Sequence of chain 1.B:
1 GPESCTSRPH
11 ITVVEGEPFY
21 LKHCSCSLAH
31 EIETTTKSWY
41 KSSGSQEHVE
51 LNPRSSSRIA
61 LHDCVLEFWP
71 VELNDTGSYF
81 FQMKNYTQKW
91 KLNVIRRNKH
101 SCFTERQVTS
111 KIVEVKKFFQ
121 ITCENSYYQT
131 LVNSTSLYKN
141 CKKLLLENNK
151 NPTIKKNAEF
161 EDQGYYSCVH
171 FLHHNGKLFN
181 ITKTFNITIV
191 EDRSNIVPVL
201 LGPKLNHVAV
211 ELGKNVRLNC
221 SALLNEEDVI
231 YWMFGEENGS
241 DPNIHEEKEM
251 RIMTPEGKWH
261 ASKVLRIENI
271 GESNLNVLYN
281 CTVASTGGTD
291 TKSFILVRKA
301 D

The small molecule below binds the protein below.
Small molecule (SMILES): CC(=O)N[C@H]1[C@H](O[C@H]2[C@H](O)[C@@H](NC(C)=O)CO[C@@H]2CO[C@@H]2O[C@@H](C)[C@@H](O)[C@@H](O)[C@@H]2O)O[C@H](CO)[C@@H](O)[C@@H]1O

Binding-site contacts:
Ligand atom O4 contacts residue GLY176 of chain 1.B at 3.3 Å (h-bond).
Ligand atom O7 contacts residue VAL132 of chain 1.B at 4.3 Å.
Ligand atom O6 contacts residue HIS173 of chain 1.B at 3.7 Å.
Ligand atom C1 contacts residue ASN133 of chain 1.B at 1.4 Å.
Ligand atom O7 contacts residue ASN133 of chain 1.B at 3.0 Å (h-bond).
Ligand atom C6 contacts residue LEU178 of chain 1.B at 4.4 Å (hydrophobic).
Ligand atom C4 contacts residue HIS173 of chain 1.B at 4.0 Å.
Ligand atom O5 contacts residue HIS173 of chain 1.B at 4.3 Å.
Ligand atom C3 contacts residue HIS173 of chain 1.B at 4.2 Å.
Ligand atom C6 contacts residue HIS173 of chain 1.B at 3.5 Å.
Ligand atom O5 contacts residue HIS173 of chain 1.B at 2.9 Å (h-bond).
Ligand atom N2 contacts residue ASN133 of chain 1.B at 3.0 Å (h-bond).
Ligand atom C5 contacts residue HIS173 of chain 1.B at 3.5 Å.
Ligand atom C2 contacts residue ASN133 of chain 1.B at 2.4 Å.
Ligand atom C4 contacts residue ASN133 of chain 1.B at 4.2 Å.
Ligand atom C4 contacts residue GLY176 of chain 1.B at 4.0 Å.
Ligand atom C3 contacts residue ASN133 of chain 1.B at 3.8 Å.
Ligand atom C1 contacts residue HIS173 of chain 1.B at 3.5 Å.
Ligand atom C5 contacts residue HIS173 of chain 1.B at 4.1 Å.
Ligand atom C5 contacts residue ASN133 of chain 1.B at 3.6 Å.
Ligand atom C7 contacts residue ASN133 of chain 1.B at 3.2 Å.
Ligand atom O5 contacts residue ASN133 of chain 1.B at 2.3 Å (h-bond).
Ligand atom C6 contacts residue GLY176 of chain 1.B at 4.0 Å.
Ligand atom C8 contacts residue ASN133 of chain 1.B at 3.4 Å.
Ligand atom C6 contacts residue HIS173 of chain 1.B at 4.1 Å.